Sequence of chain 1.A:
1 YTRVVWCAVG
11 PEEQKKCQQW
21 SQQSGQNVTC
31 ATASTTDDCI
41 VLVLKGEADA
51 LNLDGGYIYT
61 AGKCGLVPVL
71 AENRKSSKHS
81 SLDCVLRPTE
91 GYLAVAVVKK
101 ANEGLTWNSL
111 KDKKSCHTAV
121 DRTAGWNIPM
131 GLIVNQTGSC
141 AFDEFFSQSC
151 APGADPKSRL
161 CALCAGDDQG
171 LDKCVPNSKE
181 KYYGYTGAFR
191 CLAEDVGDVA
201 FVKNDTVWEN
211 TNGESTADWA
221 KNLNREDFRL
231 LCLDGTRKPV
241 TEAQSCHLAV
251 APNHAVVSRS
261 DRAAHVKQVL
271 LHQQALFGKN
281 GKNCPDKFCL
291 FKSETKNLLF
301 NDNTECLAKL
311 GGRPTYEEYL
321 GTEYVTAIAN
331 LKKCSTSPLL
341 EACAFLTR

Binding-site contacts:
Ligand atom C6 contacts residue LEU132 of chain 1.A at 4.5 Å (hydrophobic).
Ligand atom C3 contacts residue ASN135 of chain 1.A at 3.7 Å.
Ligand atom N2 contacts residue ASN135 of chain 1.A at 3.5 Å (h-bond).
Ligand atom O6 contacts residue LEU132 of chain 1.A at 3.7 Å.
Ligand atom C6 contacts residue ASN135 of chain 1.A at 3.1 Å.
Ligand atom O5 contacts residue ASN135 of chain 1.A at 2.5 Å (h-bond).
Ligand atom O6 contacts residue ASN135 of chain 1.A at 4.0 Å.
Ligand atom C2 contacts residue ASN135 of chain 1.A at 2.6 Å.
Ligand atom C7 contacts residue ASN135 of chain 1.A at 3.6 Å.
Ligand atom C1 contacts residue ASN135 of chain 1.A at 1.5 Å.
Ligand atom O7 contacts residue ASN135 of chain 1.A at 3.0 Å (h-bond).
Ligand atom C5 contacts residue ASN135 of chain 1.A at 3.2 Å.
Ligand atom C4 contacts residue ASN135 of chain 1.A at 3.8 Å.

The protein below binds the small molecule below.
Small molecule (SMILES): CC(=O)N[C@@H]1[C@@H](O)[C@H](O)[C@@H](CO)O[C@H]1O